Sequence of chain 3.A:
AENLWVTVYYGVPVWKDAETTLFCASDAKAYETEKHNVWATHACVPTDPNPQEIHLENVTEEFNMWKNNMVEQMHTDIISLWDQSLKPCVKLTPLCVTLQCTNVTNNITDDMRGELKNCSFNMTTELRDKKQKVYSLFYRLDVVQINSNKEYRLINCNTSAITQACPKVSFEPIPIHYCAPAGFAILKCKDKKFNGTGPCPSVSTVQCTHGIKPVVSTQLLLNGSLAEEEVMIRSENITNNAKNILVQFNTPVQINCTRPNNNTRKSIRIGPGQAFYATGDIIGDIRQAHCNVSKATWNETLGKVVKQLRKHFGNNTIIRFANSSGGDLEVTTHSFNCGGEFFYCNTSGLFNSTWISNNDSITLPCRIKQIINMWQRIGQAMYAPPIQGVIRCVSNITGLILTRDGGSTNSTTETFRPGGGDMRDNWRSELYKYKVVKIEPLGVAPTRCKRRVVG

The small molecule below binds the protein below.
Small molecule (SMILES): CC(=O)N[C@@H]1[C@@H](O)[C@H](O)[C@@H](CO)O[C@H]1O

Binding-site contacts:
Ligand atom C1 contacts residue LYS159 of chain 3.A at 4.2 Å.
Ligand atom O3 contacts residue LYS159 of chain 3.A at 4.3 Å.
Ligand atom C6 contacts residue ASP110 of chain 3.A at 3.8 Å.
Ligand atom C7 contacts residue LYS159 of chain 3.A at 4.1 Å.
Ligand atom C4 contacts residue ASP110 of chain 3.A at 4.5 Å.
Ligand atom N2 contacts residue ASN103 of chain 3.A at 2.8 Å (h-bond).
Ligand atom O4 contacts residue ASP110 of chain 3.A at 4.0 Å.
Ligand atom C2 contacts residue LYS117 of chain 3.A at 4.3 Å.
Ligand atom C3 contacts residue LYS159 of chain 3.A at 3.8 Å.
Ligand atom C7 contacts residue THR102 of chain 3.A at 4.2 Å.
Ligand atom O7 contacts residue ASN103 of chain 3.A at 2.6 Å (h-bond).
Ligand atom C6 contacts residue ARG113 of chain 3.A at 3.9 Å.
Ligand atom N2 contacts residue LYS159 of chain 3.A at 3.2 Å (salt-bridge).
Ligand atom C7 contacts residue LYS117 of chain 3.A at 4.5 Å.
Ligand atom C4 contacts residue ASN103 of chain 3.A at 4.2 Å.
Ligand atom C1 contacts residue LYS117 of chain 3.A at 3.2 Å.
Ligand atom C8 contacts residue LYS159 of chain 3.A at 3.6 Å.
Ligand atom O6 contacts residue ASP110 of chain 3.A at 2.8 Å (salt-bridge).
Ligand atom O5 contacts residue ASN103 of chain 3.A at 2.4 Å (h-bond).
Ligand atom N2 contacts residue LYS117 of chain 3.A at 4.2 Å.
Ligand atom C6 contacts residue GLY114 of chain 3.A at 4.0 Å.
Ligand atom C8 contacts residue THR102 of chain 3.A at 3.8 Å.
Ligand atom C5 contacts residue ASN103 of chain 3.A at 3.7 Å.
Ligand atom C8 contacts residue ASN103 of chain 3.A at 4.2 Å.
Ligand atom C2 contacts residue LYS159 of chain 3.A at 3.9 Å.
Ligand atom C7 contacts residue ASN103 of chain 3.A at 2.9 Å.
Ligand atom O5 contacts residue LYS117 of chain 3.A at 4.1 Å.
Ligand atom C1 contacts residue ASN103 of chain 3.A at 1.4 Å.
Ligand atom O6 contacts residue ARG113 of chain 3.A at 4.0 Å.
Ligand atom C6 contacts residue ASN103 of chain 3.A at 4.3 Å.
Ligand atom O7 contacts residue THR102 of chain 3.A at 4.0 Å.
Ligand atom C3 contacts residue ASN103 of chain 3.A at 3.8 Å.
Ligand atom C2 contacts residue ASN103 of chain 3.A at 2.4 Å.